The small molecule below binds the protein below.
Small molecule (SMILES): CC(=O)N[C@@H]1[C@@H](O)[C@H](O)[C@@H](CO)O[C@H]1O

Sequence of chain 1.C:
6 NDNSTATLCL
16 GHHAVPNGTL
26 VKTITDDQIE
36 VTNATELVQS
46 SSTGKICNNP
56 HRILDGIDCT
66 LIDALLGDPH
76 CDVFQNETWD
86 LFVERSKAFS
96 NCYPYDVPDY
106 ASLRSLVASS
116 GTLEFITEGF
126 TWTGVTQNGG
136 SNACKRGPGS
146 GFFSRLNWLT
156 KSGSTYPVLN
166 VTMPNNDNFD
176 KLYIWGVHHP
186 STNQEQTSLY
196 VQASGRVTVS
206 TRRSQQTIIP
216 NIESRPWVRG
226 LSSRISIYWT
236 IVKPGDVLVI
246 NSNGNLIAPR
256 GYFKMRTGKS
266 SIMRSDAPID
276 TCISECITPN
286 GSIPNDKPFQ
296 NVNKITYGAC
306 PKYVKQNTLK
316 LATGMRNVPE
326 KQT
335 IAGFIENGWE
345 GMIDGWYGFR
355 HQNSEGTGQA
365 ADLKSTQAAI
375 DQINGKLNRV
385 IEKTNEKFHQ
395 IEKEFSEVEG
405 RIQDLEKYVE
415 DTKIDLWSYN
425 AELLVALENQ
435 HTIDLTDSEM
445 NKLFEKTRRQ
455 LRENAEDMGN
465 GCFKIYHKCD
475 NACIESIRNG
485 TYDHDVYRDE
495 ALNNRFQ

Binding-site contacts:
Ligand atom N2 contacts residue ASP7 of chain 1.C at 4.1 Å.
Ligand atom C1 contacts residue SER358 of chain 1.C at 4.0 Å.
Ligand atom N2 contacts residue ASN8 of chain 1.C at 3.5 Å (h-bond).
Ligand atom O5 contacts residue ASN8 of chain 1.C at 4.2 Å.
Ligand atom O6 contacts residue LYS472 of chain 1.C at 3.8 Å.
Ligand atom C7 contacts residue ASN8 of chain 1.C at 4.0 Å.
Ligand atom C7 contacts residue ASP7 of chain 1.C at 3.3 Å.
Ligand atom C2 contacts residue ASN8 of chain 1.C at 4.0 Å.
Ligand atom O5 contacts residue SER358 of chain 1.C at 4.0 Å.
Ligand atom C1 contacts residue ASN8 of chain 1.C at 3.5 Å.
Ligand atom C8 contacts residue ASP7 of chain 1.C at 3.7 Å.
Ligand atom O7 contacts residue ASP7 of chain 1.C at 2.8 Å (salt-bridge).
Ligand atom C8 contacts residue ASN8 of chain 1.C at 4.2 Å.